This protein binds this small molecule.
Small molecule (SMILES): CC(=O)N[C@@H]1[C@@H](O)[C@H](O)[C@@H](CO)O[C@H]1O

Sequence of chain 1.C:
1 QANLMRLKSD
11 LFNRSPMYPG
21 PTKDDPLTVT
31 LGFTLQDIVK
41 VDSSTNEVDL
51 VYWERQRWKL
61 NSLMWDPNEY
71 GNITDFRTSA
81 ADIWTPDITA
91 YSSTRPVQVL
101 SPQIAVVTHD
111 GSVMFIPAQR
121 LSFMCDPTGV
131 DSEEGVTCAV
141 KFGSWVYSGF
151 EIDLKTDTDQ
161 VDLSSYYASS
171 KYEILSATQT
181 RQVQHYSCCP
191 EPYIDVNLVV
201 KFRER

Binding-site contacts:
Ligand atom O5 contacts residue ASN68 of chain 1.C at 4.3 Å.
Ligand atom N2 contacts residue ASN72 of chain 1.C at 3.1 Å (h-bond).
Ligand atom C6 contacts residue ASN72 of chain 1.C at 3.5 Å.
Ligand atom C7 contacts residue ASN72 of chain 1.C at 3.3 Å.
Ligand atom O7 contacts residue ASN72 of chain 1.C at 3.6 Å.
Ligand atom C6 contacts residue ASN68 of chain 1.C at 4.0 Å.
Ligand atom C5 contacts residue ASN72 of chain 1.C at 3.5 Å.
Ligand atom C8 contacts residue ASN72 of chain 1.C at 3.8 Å.
Ligand atom C4 contacts residue ASN72 of chain 1.C at 4.2 Å.
Ligand atom C1 contacts residue ASN72 of chain 1.C at 1.4 Å.
Ligand atom O7 contacts residue GLY71 of chain 1.C at 4.2 Å.
Ligand atom C2 contacts residue ASN72 of chain 1.C at 2.7 Å.
Ligand atom C3 contacts residue ASN72 of chain 1.C at 4.0 Å.
Ligand atom O5 contacts residue ASN72 of chain 1.C at 2.4 Å (h-bond).
Ligand atom C5 contacts residue ASN68 of chain 1.C at 4.3 Å.